A protein and the small-molecule ligand that binds it are described below.
Small molecule (SMILES): CC(=O)N[C@@H]1[C@@H](O)[C@H](O)[C@@H](CO)O[C@H]1O

Sequence of chain 1.D:
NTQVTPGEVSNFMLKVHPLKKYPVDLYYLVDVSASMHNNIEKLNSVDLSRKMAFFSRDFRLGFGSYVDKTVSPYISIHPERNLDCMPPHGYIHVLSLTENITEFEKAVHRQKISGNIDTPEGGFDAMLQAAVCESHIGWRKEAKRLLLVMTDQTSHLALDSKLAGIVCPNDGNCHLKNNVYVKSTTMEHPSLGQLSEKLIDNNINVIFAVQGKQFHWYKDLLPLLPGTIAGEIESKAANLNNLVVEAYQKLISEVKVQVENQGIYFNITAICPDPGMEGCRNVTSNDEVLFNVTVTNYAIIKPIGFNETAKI

Binding-site contacts:
Ligand atom C3 contacts residue ASN379 of chain 1.D at 3.8 Å.
Ligand atom C7 contacts residue ASN379 of chain 1.D at 4.2 Å.
Ligand atom O6 contacts residue ASN379 of chain 1.D at 3.7 Å.
Ligand atom C4 contacts residue ASN379 of chain 1.D at 3.8 Å.
Ligand atom C2 contacts residue ASN379 of chain 1.D at 2.5 Å.
Ligand atom N2 contacts residue ASN379 of chain 1.D at 3.0 Å (h-bond).
Ligand atom O5 contacts residue ASN379 of chain 1.D at 2.3 Å (h-bond).
Ligand atom C1 contacts residue ASN379 of chain 1.D at 1.4 Å.
Ligand atom C5 contacts residue ASN379 of chain 1.D at 3.6 Å.
Ligand atom C6 contacts residue ASN379 of chain 1.D at 4.2 Å.